The small molecule below binds the protein below.
Small molecule (SMILES): C[C@H]1CNCCN1S(=O)(=O)c1cccc2cnccc12

Sequence of chain 1.A:
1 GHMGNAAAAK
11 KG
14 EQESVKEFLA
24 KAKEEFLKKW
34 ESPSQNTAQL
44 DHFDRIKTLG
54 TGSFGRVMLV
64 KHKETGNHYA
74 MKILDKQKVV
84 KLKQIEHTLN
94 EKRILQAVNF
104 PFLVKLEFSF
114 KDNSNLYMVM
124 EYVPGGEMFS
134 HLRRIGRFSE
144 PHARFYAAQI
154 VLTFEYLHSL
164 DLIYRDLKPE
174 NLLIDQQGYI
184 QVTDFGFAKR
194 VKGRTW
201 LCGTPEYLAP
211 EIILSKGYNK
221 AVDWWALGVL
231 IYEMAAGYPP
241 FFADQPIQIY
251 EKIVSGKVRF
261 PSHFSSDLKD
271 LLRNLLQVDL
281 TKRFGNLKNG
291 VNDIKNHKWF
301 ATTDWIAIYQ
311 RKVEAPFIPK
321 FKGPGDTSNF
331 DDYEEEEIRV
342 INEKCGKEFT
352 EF

Binding-site contacts:
Ligand atom C1 contacts residue VAL60 of chain 1.A at 3.9 Å (hydrophobic).
Ligand atom C8 contacts residue PHE330 of chain 1.A at 3.6 Å (hydrophobic).
Ligand atom C4 contacts residue MET123 of chain 1.A at 3.9 Å (hydrophobic).
Ligand atom C2' contacts residue PHE57 of chain 1.A at 4.0 Å (hydrophobic).
Ligand atom O2 contacts residue VAL60 of chain 1.A at 3.2 Å.
Ligand atom C8 contacts residue ALA73 of chain 1.A at 4.0 Å (hydrophobic).
Ligand atom N4' contacts residue ASP187 of chain 1.A at 2.6 Å (salt-bridge).
Ligand atom N7 contacts residue TYR125 of chain 1.A at 3.7 Å.
Ligand atom C5 contacts residue ALA73 of chain 1.A at 3.6 Å (hydrophobic).
Ligand atom C6 contacts residue VAL126 of chain 1.A at 3.7 Å (hydrophobic).
Ligand atom N4' contacts residue ASN174 of chain 1.A at 3.8 Å.
Ligand atom O1 contacts residue LEU176 of chain 1.A at 4.0 Å.
Ligand atom O2 contacts residue GLY53 of chain 1.A at 3.6 Å.
Ligand atom C8 contacts residue LEU52 of chain 1.A at 3.9 Å (hydrophobic).
Ligand atom C5' contacts residue ASN174 of chain 1.A at 4.0 Å.
Ligand atom N7 contacts residue GLU124 of chain 1.A at 3.8 Å.
Ligand atom CM2 contacts residue ARG14 of chain 1.B at 3.9 Å.
Ligand atom C5' contacts residue ASP187 of chain 1.A at 3.1 Å.
Ligand atom N7 contacts residue LEU176 of chain 1.A at 3.9 Å.
Ligand atom C3 contacts residue MET123 of chain 1.A at 4.0 Å (hydrophobic).
Ligand atom C9 contacts residue PHE330 of chain 1.A at 3.7 Å (hydrophobic).
Ligand atom C3' contacts residue ASP187 of chain 1.A at 3.4 Å.
Ligand atom C6 contacts residue GLU124 of chain 1.A at 3.3 Å.
Ligand atom C9 contacts residue LEU176 of chain 1.A at 3.6 Å (hydrophobic).
Ligand atom C4 contacts residue THR186 of chain 1.A at 3.7 Å.
Ligand atom C5 contacts residue LEU176 of chain 1.A at 3.6 Å (hydrophobic).
Ligand atom C1 contacts residue LEU176 of chain 1.A at 4.0 Å (hydrophobic).
Ligand atom N7 contacts residue VAL126 of chain 1.A at 2.9 Å (h-bond).
Ligand atom C5' contacts residue THR186 of chain 1.A at 3.5 Å.
Ligand atom O1 contacts residue PHE330 of chain 1.A at 3.6 Å.
Ligand atom C8 contacts residue TYR125 of chain 1.A at 3.8 Å (hydrophobic).
Ligand atom C6 contacts residue ALA73 of chain 1.A at 3.2 Å (hydrophobic).
Ligand atom C8 contacts residue LEU176 of chain 1.A at 3.8 Å (hydrophobic).
Ligand atom C8 contacts residue VAL126 of chain 1.A at 3.6 Å (hydrophobic).
Ligand atom C3 contacts residue THR186 of chain 1.A at 3.6 Å.
Ligand atom C10 contacts residue LEU176 of chain 1.A at 3.5 Å (hydrophobic).
Ligand atom C6 contacts residue LEU176 of chain 1.A at 3.8 Å (hydrophobic).
Ligand atom C2 contacts residue VAL60 of chain 1.A at 3.9 Å (hydrophobic).
Ligand atom N7 contacts residue ALA73 of chain 1.A at 3.5 Å.
Ligand atom C6' contacts residue GLU130 of chain 1.A at 3.8 Å.

Sequence of chain 1.B:
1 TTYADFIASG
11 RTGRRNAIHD